The protein below binds the small molecule below.
Small molecule (SMILES): Nc1ccn([C@H]2C[C@H](O)[C@@H](CO[P](=O)(O)O[P](=O)(O)OP(=O)(O)O)O2)c(=O)n1

Sequence of chain 1.A:
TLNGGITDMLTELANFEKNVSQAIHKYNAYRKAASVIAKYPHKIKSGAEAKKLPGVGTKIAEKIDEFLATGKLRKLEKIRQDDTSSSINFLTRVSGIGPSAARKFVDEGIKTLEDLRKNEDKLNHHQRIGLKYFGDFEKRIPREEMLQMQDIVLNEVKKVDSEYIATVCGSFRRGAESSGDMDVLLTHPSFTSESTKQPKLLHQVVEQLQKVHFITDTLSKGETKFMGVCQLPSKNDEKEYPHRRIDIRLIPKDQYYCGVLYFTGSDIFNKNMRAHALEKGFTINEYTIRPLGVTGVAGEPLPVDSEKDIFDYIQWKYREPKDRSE

Binding-site contacts:
Ligand atom O1B contacts residue SER180 of chain 1.A at 3.7 Å.
Ligand atom O2B contacts residue ASP192 of chain 1.A at 2.9 Å (salt-bridge).
Ligand atom O3' contacts residue ARG183 of chain 1.A at 3.5 Å (salt-bridge).
Ligand atom O2B contacts residue SER180 of chain 1.A at 3.2 Å (h-bond).
Ligand atom N3 contacts residue ASP276 of chain 1.A at 3.4 Å.
Ligand atom PG contacts residue GLY189 of chain 1.A at 3.7 Å.
Ligand atom PA contacts residue MG1 of chain 1.G at 3.3 Å.
Ligand atom O3' contacts residue THR273 of chain 1.A at 3.4 Å (h-bond).
Ligand atom O2 contacts residue TYR271 of chain 1.A at 3.4 Å.
Ligand atom O2 contacts residue ASN279 of chain 1.A at 3.0 Å (h-bond).
Ligand atom O1B contacts residue ARG183 of chain 1.A at 2.9 Å (salt-bridge).
Ligand atom O2B contacts residue MG1 of chain 1.F at 2.4 Å.
Ligand atom C4 contacts residue ASP276 of chain 1.A at 3.5 Å.
Ligand atom O5' contacts residue MG1 of chain 1.G at 3.5 Å.
Ligand atom C2' contacts residue GLY274 of chain 1.A at 3.5 Å.
Ligand atom PB contacts residue MG1 of chain 1.F at 3.5 Å.
Ligand atom C2 contacts residue ASP276 of chain 1.A at 3.7 Å.
Ligand atom O2A contacts residue MG1 of chain 1.F at 2.5 Å.
Ligand atom C4' contacts residue PHE272 of chain 1.A at 3.3 Å (hydrophobic).
Ligand atom C2' contacts residue TYR271 of chain 1.A at 3.2 Å (hydrophobic).
Ligand atom O3' contacts residue GLY274 of chain 1.A at 3.3 Å.
Ligand atom O1G contacts residue GLY189 of chain 1.A at 2.9 Å (h-bond).
Ligand atom O3G contacts residue MG1 of chain 1.F at 2.1 Å.
Ligand atom C3' contacts residue PHE272 of chain 1.A at 3.6 Å (hydrophobic).
Ligand atom O1G contacts residue MG1 of chain 1.F at 3.6 Å.
Ligand atom O1A contacts residue MG1 of chain 1.G at 3.3 Å.
Ligand atom O3B contacts residue SER180 of chain 1.A at 3.7 Å.
Ligand atom PG contacts residue MG1 of chain 1.F at 3.3 Å.
Ligand atom O2A contacts residue ASP192 of chain 1.A at 2.4 Å (salt-bridge).
Ligand atom O2A contacts residue MG1 of chain 1.G at 2.8 Å.
Ligand atom PA contacts residue ASP192 of chain 1.A at 3.6 Å.
Ligand atom O3' contacts residue PHE272 of chain 1.A at 3.4 Å (h-bond).
Ligand atom O2G contacts residue GLY189 of chain 1.A at 3.5 Å.
Ligand atom O3G contacts residue ASP190 of chain 1.A at 2.6 Å (salt-bridge).
Ligand atom O2B contacts residue GLY179 of chain 1.A at 3.4 Å.
Ligand atom C2' contacts residue ASN279 of chain 1.A at 3.7 Å.
Ligand atom C5' contacts residue ASP192 of chain 1.A at 3.2 Å.
Ligand atom PG contacts residue SER180 of chain 1.A at 3.6 Å.
Ligand atom O1G contacts residue SER180 of chain 1.A at 2.6 Å (h-bond).
Ligand atom O2A contacts residue ASP190 of chain 1.A at 2.7 Å (salt-bridge).